Binding-site contacts:
Ligand atom N7 contacts residue VAL300 of chain 1.A at 3.4 Å.
Ligand atom C6 contacts residue CYS302 of chain 1.A at 3.9 Å (hydrophobic).
Ligand atom N7 contacts residue SER299 of chain 1.A at 3.8 Å.
Ligand atom O3' contacts residue SER224 of chain 1.A at 3.5 Å.
Ligand atom N7 contacts residue SER301 of chain 1.A at 3.1 Å (h-bond).
Ligand atom C2' contacts residue THR222 of chain 1.A at 3.8 Å.
Ligand atom N9 contacts residue THR259 of chain 1.A at 3.8 Å.
Ligand atom N6 contacts residue SER299 of chain 1.A at 3.0 Å (h-bond).
Ligand atom C2 contacts residue VAL225 of chain 1.A at 3.9 Å (hydrophobic).
Ligand atom C5' contacts residue B121 of chain 1.L at 3.0 Å.
Ligand atom C2 contacts residue SER224 of chain 1.A at 3.9 Å.
Ligand atom O2' contacts residue THR222 of chain 1.A at 2.8 Å (h-bond).
Ligand atom C3' contacts residue SER224 of chain 1.A at 3.6 Å.
Ligand atom N6 contacts residue CYS302 of chain 1.A at 3.4 Å (h-bond).
Ligand atom C8 contacts residue VAL300 of chain 1.A at 3.6 Å (hydrophobic).
Ligand atom C2 contacts residue B121 of chain 1.L at 4.0 Å.
Ligand atom C4 contacts residue THR259 of chain 1.A at 3.7 Å.
Ligand atom C5 contacts residue B121 of chain 1.L at 3.9 Å.
Ligand atom C8 contacts residue SER301 of chain 1.A at 3.2 Å.
Ligand atom C5 contacts residue SER260 of chain 1.A at 3.9 Å.
Ligand atom C6 contacts residue SER260 of chain 1.A at 3.4 Å.
Ligand atom C4 contacts residue B121 of chain 1.L at 3.8 Å.
Ligand atom N6 contacts residue GLY261 of chain 1.A at 3.1 Å (h-bond).
Ligand atom C2' contacts residue SER224 of chain 1.A at 3.9 Å.
Ligand atom N1 contacts residue GLY261 of chain 1.A at 3.9 Å.
Ligand atom N6 contacts residue SER260 of chain 1.A at 3.3 Å (h-bond).
Ligand atom N3 contacts residue B121 of chain 1.L at 3.8 Å.
Ligand atom O3' contacts residue THR222 of chain 1.A at 3.6 Å.
Ligand atom N6 contacts residue SER264 of chain 1.A at 4.0 Å.
Ligand atom C2 contacts residue THR259 of chain 1.A at 3.9 Å.
Ligand atom C2 contacts residue TYR226 of chain 1.A at 3.5 Å (hydrophobic).
Ligand atom N1 contacts residue SER264 of chain 1.A at 3.9 Å.
Ligand atom C6 contacts residue GLY261 of chain 1.A at 3.9 Å.
Ligand atom C2 contacts residue SER260 of chain 1.A at 3.9 Å.
Ligand atom C6' contacts residue B121 of chain 1.L at 2.2 Å.
Ligand atom N3 contacts residue THR259 of chain 1.A at 4.0 Å.
Ligand atom N1 contacts residue SER260 of chain 1.A at 3.5 Å.
Ligand atom N3 contacts residue SER224 of chain 1.A at 3.6 Å.
Ligand atom C3' contacts residue TYR226 of chain 1.A at 4.0 Å (hydrophobic).
Ligand atom O3' contacts residue B121 of chain 1.L at 3.8 Å.

Sequence of chain 1.A:
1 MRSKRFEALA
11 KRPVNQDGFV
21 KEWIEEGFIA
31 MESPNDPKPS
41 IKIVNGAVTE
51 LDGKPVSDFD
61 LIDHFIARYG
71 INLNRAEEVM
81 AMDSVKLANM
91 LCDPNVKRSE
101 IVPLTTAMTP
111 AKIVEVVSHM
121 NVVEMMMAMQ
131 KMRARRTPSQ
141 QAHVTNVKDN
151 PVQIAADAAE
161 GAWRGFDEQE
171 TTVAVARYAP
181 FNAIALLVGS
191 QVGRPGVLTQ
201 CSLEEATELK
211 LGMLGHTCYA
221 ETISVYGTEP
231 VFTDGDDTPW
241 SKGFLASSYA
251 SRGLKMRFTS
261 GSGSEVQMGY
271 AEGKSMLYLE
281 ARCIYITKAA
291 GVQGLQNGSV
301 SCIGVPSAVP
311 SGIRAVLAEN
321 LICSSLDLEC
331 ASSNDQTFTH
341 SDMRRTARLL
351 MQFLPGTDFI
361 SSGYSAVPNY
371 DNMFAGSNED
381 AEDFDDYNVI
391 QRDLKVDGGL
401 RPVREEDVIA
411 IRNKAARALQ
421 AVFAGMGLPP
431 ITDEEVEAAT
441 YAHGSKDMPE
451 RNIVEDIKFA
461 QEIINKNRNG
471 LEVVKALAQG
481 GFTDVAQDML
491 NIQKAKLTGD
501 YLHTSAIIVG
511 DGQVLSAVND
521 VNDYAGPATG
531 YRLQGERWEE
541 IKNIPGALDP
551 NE

The protein below binds the small molecule below.
Small molecule (SMILES): CC[C@H]1O[C@@H](n2cnc3c(N)ncnc32)[C@H](O)[C@@H]1O